Sequence of chain 1.E:
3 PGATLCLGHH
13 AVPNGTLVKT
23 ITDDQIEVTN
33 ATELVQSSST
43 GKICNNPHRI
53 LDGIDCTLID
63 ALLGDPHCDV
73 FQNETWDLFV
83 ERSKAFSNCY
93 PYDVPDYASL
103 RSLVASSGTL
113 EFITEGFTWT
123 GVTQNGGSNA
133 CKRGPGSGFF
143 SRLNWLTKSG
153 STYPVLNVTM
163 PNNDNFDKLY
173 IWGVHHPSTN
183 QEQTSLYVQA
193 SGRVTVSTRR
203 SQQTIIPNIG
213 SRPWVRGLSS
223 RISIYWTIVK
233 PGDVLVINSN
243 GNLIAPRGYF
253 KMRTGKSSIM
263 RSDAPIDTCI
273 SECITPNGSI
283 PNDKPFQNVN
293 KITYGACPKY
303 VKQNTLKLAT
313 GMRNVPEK

This protein binds this small molecule.
Small molecule (SMILES): CC(=O)N[C@H]1[C@H](O[C@H]2[C@H](O)[C@@H](NC(C)=O)CO[C@@H]2CO)O[C@H](CO)[C@@H](O[C@@H]2O[C@H](CO[C@H]3O[C@H](CO)[C@@H](O)[C@H](O)[C@@H]3O)[C@@H](O)[C@H](O[C@H]3O[C@H](CO)[C@@H](O)[C@H](O)[C@@H]3O)[C@@H]2O)[C@@H]1O

Sequence of chain 1.A:
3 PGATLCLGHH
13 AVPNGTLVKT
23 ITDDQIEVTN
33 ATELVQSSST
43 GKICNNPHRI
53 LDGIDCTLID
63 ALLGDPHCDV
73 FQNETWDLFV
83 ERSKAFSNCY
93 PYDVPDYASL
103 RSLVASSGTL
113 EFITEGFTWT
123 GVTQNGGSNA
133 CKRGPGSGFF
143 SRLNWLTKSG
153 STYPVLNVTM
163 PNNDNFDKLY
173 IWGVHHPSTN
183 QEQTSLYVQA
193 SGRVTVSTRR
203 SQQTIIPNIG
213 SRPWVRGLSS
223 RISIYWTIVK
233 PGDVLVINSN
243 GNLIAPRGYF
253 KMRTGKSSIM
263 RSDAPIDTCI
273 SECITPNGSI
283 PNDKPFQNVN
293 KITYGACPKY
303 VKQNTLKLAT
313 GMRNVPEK

Binding-site contacts:
Ligand atom O7 contacts residue ARG214 of chain 1.A at 4.1 Å.
Ligand atom O6 contacts residue THR161 of chain 1.E at 3.5 Å.
Ligand atom C1 contacts residue ASN159 of chain 1.E at 1.4 Å.
Ligand atom N2 contacts residue SER213 of chain 1.A at 3.0 Å (h-bond).
Ligand atom C4 contacts residue ASN159 of chain 1.E at 4.2 Å.
Ligand atom C4 contacts residue TRP216 of chain 1.A at 3.9 Å (hydrophobic).
Ligand atom O5 contacts residue ASN159 of chain 1.E at 2.3 Å (h-bond).
Ligand atom C2 contacts residue TRP216 of chain 1.A at 3.9 Å (hydrophobic).
Ligand atom C8 contacts residue THR161 of chain 1.E at 3.7 Å.
Ligand atom C2 contacts residue SER213 of chain 1.A at 3.8 Å.
Ligand atom C7 contacts residue ASN159 of chain 1.E at 3.5 Å.
Ligand atom N2 contacts residue ASN159 of chain 1.E at 2.9 Å (h-bond).
Ligand atom O6 contacts residue TRP216 of chain 1.A at 3.9 Å.
Ligand atom C7 contacts residue PRO215 of chain 1.A at 4.3 Å (hydrophobic).
Ligand atom O7 contacts residue TRP216 of chain 1.A at 2.9 Å (h-bond).
Ligand atom C5 contacts residue ASN159 of chain 1.E at 3.6 Å.
Ligand atom C8 contacts residue VAL236 of chain 1.E at 4.1 Å (hydrophobic).
Ligand atom O7 contacts residue ASN159 of chain 1.E at 3.5 Å (h-bond).
Ligand atom C6 contacts residue TRP216 of chain 1.A at 3.9 Å (hydrophobic).
Ligand atom C8 contacts residue SER213 of chain 1.A at 4.0 Å.
Ligand atom C6 contacts residue THR161 of chain 1.E at 3.7 Å.
Ligand atom C8 contacts residue THR181 of chain 1.A at 4.2 Å.
Ligand atom C7 contacts residue SER213 of chain 1.A at 4.0 Å.
Ligand atom C7 contacts residue TRP216 of chain 1.A at 3.9 Å (hydrophobic).
Ligand atom C1 contacts residue TRP216 of chain 1.A at 4.0 Å (hydrophobic).
Ligand atom C3 contacts residue ASN159 of chain 1.E at 3.8 Å.
Ligand atom O3 contacts residue TRP216 of chain 1.A at 3.7 Å.
Ligand atom O7 contacts residue PRO215 of chain 1.A at 3.4 Å.
Ligand atom O4 contacts residue TRP216 of chain 1.A at 3.9 Å.
Ligand atom C2 contacts residue ASN159 of chain 1.E at 2.5 Å.
Ligand atom C1 contacts residue SER213 of chain 1.A at 3.7 Å.
Ligand atom C4 contacts residue TRP216 of chain 1.A at 4.2 Å (hydrophobic).
Ligand atom C3 contacts residue TRP216 of chain 1.A at 4.2 Å (hydrophobic).
Ligand atom C5 contacts residue TRP216 of chain 1.A at 3.8 Å (hydrophobic).
Ligand atom O5 contacts residue TRP216 of chain 1.A at 4.3 Å.
Ligand atom C3 contacts residue TRP216 of chain 1.A at 4.2 Å (hydrophobic).
Ligand atom C3 contacts residue SER213 of chain 1.A at 4.0 Å.
Ligand atom N2 contacts residue TRP216 of chain 1.A at 4.4 Å.
Ligand atom C8 contacts residue VAL238 of chain 1.E at 4.3 Å (hydrophobic).